This small molecule binds to this protein.
Small molecule (SMILES): Nc1nc2c(ncn2[C@@H]2O[C@H](CO[P](=O)(O)O[P](=O)(O)NP(=O)(O)O)[C@@H](O)[C@H]2O)c(=O)[nH]1

Sequence of chain 1.A:
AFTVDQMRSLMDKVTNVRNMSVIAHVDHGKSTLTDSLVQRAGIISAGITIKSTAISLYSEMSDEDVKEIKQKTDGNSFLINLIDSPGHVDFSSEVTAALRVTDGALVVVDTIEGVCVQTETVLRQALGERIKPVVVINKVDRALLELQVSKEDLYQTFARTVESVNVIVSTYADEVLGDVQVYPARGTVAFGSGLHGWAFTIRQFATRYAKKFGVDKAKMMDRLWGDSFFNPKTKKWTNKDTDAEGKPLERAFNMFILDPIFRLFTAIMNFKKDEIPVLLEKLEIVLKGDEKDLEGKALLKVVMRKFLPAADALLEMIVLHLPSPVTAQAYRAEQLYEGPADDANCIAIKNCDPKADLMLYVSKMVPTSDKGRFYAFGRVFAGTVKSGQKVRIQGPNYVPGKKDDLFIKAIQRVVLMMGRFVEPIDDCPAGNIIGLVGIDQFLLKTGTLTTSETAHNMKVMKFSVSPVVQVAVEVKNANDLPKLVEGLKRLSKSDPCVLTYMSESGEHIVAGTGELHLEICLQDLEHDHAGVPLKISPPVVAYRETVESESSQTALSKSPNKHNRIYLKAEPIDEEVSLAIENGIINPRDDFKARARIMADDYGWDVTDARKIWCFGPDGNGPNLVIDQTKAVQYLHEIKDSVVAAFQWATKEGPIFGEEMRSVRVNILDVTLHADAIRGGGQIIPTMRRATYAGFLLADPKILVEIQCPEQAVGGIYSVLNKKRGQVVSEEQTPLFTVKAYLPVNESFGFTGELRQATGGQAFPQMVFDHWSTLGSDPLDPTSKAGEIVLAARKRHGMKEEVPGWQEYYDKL

Binding-site contacts:
Ligand atom N1 contacts residue ASP161 of chain 1.A at 1.9 Å (salt-bridge).
Ligand atom C4 contacts residue LEU215 of chain 1.A at 2.0 Å (hydrophobic).
Ligand atom C6 contacts residue LEU215 of chain 1.A at 2.4 Å (hydrophobic).
Ligand atom C8 contacts residue LEU215 of chain 1.A at 2.8 Å (hydrophobic).
Ligand atom O2G contacts residue ASP29 of chain 1.A at 1.1 Å (salt-bridge).
Ligand atom PB contacts residue GLY31 of chain 1.A at 2.5 Å.
Ligand atom O3A contacts residue GLY31 of chain 1.A at 2.6 Å (h-bond).
Ligand atom O2B contacts residue SER33 of chain 1.A at 3.0 Å (h-bond).
Ligand atom O1A contacts residue TYR13 of chain 1.B at 2.5 Å (h-bond).
Ligand atom O2A contacts residue GLY31 of chain 1.A at 3.0 Å.
Ligand atom O1B contacts residue LYS32 of chain 1.A at 2.8 Å (salt-bridge).
Ligand atom PG contacts residue ASP29 of chain 1.A at 1.7 Å.
Ligand atom O2G contacts residue VAL28 of chain 1.A at 1.4 Å.
Ligand atom N2 contacts residue ASP161 of chain 1.A at 1.7 Å (salt-bridge).
Ligand atom N9 contacts residue LEU215 of chain 1.A at 2.4 Å.
Ligand atom C2' contacts residue LEU215 of chain 1.A at 3.0 Å (hydrophobic).
Ligand atom O6 contacts residue HIS216 of chain 1.A at 3.0 Å (h-bond).
Ligand atom O4' contacts residue LYS159 of chain 1.A at 3.1 Å (salt-bridge).
Ligand atom C6 contacts residue SER213 of chain 1.A at 1.8 Å.
Ligand atom O2G contacts residue HIS27 of chain 1.A at 2.8 Å (h-bond).
Ligand atom O1G contacts residue ASP29 of chain 1.A at 2.4 Å (salt-bridge).
Ligand atom N1 contacts residue SER213 of chain 1.A at 1.8 Å (h-bond).
Ligand atom O6 contacts residue GLY214 of chain 1.A at 2.3 Å (h-bond).
Ligand atom O2B contacts residue LYS32 of chain 1.A at 2.8 Å (salt-bridge).
Ligand atom C2 contacts residue LEU215 of chain 1.A at 3.1 Å (hydrophobic).
Ligand atom O1B contacts residue GLY31 of chain 1.A at 1.4 Å (h-bond).
Ligand atom C2 contacts residue ASP161 of chain 1.A at 2.2 Å.
Ligand atom O2A contacts residue THR34 of chain 1.A at 2.4 Å.
Ligand atom O2' contacts residue LEU215 of chain 1.A at 1.9 Å.
Ligand atom O1B contacts residue ASP29 of chain 1.A at 2.7 Å.
Ligand atom C5 contacts residue LEU215 of chain 1.A at 2.1 Å (hydrophobic).
Ligand atom O6 contacts residue SER213 of chain 1.A at 1.5 Å (h-bond).
Ligand atom PG contacts residue VAL28 of chain 1.A at 2.7 Å.
Ligand atom N7 contacts residue LEU215 of chain 1.A at 1.9 Å (h-bond).
Ligand atom O6 contacts residue LEU215 of chain 1.A at 2.4 Å (h-bond).
Ligand atom O1B contacts residue HIS30 of chain 1.A at 2.3 Å (h-bond).
Ligand atom C6 contacts residue ASP161 of chain 1.A at 2.9 Å.
Ligand atom N3B contacts residue ASP29 of chain 1.A at 2.4 Å (salt-bridge).
Ligand atom N7 contacts residue GLY214 of chain 1.A at 2.7 Å.
Ligand atom N3 contacts residue LEU215 of chain 1.A at 2.5 Å.

Sequence of chain 1.B:
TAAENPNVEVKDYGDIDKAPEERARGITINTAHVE